Sequence of chain 1.A:
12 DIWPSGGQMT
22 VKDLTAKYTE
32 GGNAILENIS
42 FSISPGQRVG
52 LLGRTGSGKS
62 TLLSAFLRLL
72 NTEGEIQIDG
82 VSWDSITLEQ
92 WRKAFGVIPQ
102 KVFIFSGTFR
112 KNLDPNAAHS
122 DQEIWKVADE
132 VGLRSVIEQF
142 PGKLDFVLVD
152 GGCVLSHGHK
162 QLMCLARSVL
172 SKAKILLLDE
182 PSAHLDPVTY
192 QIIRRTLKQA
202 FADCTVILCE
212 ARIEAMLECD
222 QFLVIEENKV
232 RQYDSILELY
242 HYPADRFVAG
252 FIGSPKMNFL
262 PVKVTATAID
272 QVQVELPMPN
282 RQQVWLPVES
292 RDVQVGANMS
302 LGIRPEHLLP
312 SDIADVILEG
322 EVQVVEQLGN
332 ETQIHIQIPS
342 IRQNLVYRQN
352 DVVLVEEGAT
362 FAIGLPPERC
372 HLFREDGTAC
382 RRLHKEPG

This protein binds this small molecule.
Small molecule (SMILES): O=P(O)(O)O[P](=O)(O)O[P](=O)(O)OC[C@H]1O[C@@H](n2cnc3c(NCCc4ccccc4)ncnc32)[C@H](O)[C@@H]1O

Binding-site contacts:
Ligand atom O10 contacts residue THR56 of chain 1.B at 3.3 Å.
Ligand atom C8 contacts residue TYR29 of chain 1.B at 3.5 Å (hydrophobic).
Ligand atom O3 contacts residue GLY57 of chain 1.B at 3.6 Å.
Ligand atom N3 contacts residue TYR29 of chain 1.B at 3.5 Å.
Ligand atom O8 contacts residue THR62 of chain 1.B at 2.4 Å (h-bond).
Ligand atom C13 contacts residue PHE104 of chain 1.A at 3.4 Å (hydrophobic).
Ligand atom C13 contacts residue TYR29 of chain 1.B at 3.4 Å (hydrophobic).
Ligand atom O10 contacts residue LYS60 of chain 1.B at 2.7 Å (salt-bridge).
Ligand atom N6 contacts residue PHE104 of chain 1.A at 3.5 Å.
Ligand atom N7 contacts residue TYR29 of chain 1.B at 3.3 Å.
Ligand atom C9 contacts residue TYR29 of chain 1.B at 3.4 Å (hydrophobic).
Ligand atom C15 contacts residue LEU70 of chain 1.B at 3.4 Å (hydrophobic).
Ligand atom N1 contacts residue TYR29 of chain 1.B at 3.5 Å.
Ligand atom O9 contacts residue LYS60 of chain 1.B at 3.6 Å (salt-bridge).
Ligand atom O7 contacts residue THR56 of chain 1.B at 3.5 Å (h-bond).
Ligand atom O2 contacts residue ILE36 of chain 1.B at 3.3 Å.
Ligand atom O11 contacts residue GLY59 of chain 1.B at 3.5 Å (h-bond).
Ligand atom O12 contacts residue GLY57 of chain 1.B at 3.0 Å (h-bond).
Ligand atom P1 contacts residue THR62 of chain 1.B at 3.5 Å.
Ligand atom O8 contacts residue GLY59 of chain 1.B at 3.3 Å.
Ligand atom C6 contacts residue PHE106 of chain 1.A at 3.5 Å (hydrophobic).
Ligand atom O1 contacts residue THR62 of chain 1.B at 3.5 Å (h-bond).
Ligand atom O8 contacts residue SER61 of chain 1.B at 3.2 Å (h-bond).
Ligand atom O6 contacts residue SER58 of chain 1.B at 3.2 Å (h-bond).
Ligand atom N9 contacts residue PHE104 of chain 1.A at 3.5 Å.
Ligand atom C6 contacts residue TYR29 of chain 1.B at 3.4 Å (hydrophobic).
Ligand atom O6 contacts residue GLY59 of chain 1.B at 2.8 Å (h-bond).
Ligand atom N7 contacts residue PHE104 of chain 1.A at 3.5 Å.
Ligand atom C9 contacts residue PHE104 of chain 1.A at 3.4 Å (hydrophobic).
Ligand atom O9 contacts residue SER61 of chain 1.B at 3.1 Å (h-bond).
Ligand atom O10 contacts residue GLY57 of chain 1.B at 3.4 Å (h-bond).
Ligand atom C7 contacts residue TYR29 of chain 1.B at 3.3 Å (hydrophobic).
Ligand atom N3 contacts residue PHE106 of chain 1.A at 3.5 Å.
Ligand atom O6 contacts residue LYS60 of chain 1.B at 2.8 Å (salt-bridge).
Ligand atom P2 contacts residue LYS60 of chain 1.B at 3.5 Å.
Ligand atom N9 contacts residue TYR29 of chain 1.B at 3.4 Å.
Ligand atom C1 contacts residue GLY57 of chain 1.B at 3.4 Å.
Ligand atom P3 contacts residue GLY57 of chain 1.B at 3.6 Å.
Ligand atom C7 contacts residue PHE104 of chain 1.A at 3.4 Å (hydrophobic).
Ligand atom C8 contacts residue PHE104 of chain 1.A at 3.4 Å (hydrophobic).

Sequence of chain 1.B:
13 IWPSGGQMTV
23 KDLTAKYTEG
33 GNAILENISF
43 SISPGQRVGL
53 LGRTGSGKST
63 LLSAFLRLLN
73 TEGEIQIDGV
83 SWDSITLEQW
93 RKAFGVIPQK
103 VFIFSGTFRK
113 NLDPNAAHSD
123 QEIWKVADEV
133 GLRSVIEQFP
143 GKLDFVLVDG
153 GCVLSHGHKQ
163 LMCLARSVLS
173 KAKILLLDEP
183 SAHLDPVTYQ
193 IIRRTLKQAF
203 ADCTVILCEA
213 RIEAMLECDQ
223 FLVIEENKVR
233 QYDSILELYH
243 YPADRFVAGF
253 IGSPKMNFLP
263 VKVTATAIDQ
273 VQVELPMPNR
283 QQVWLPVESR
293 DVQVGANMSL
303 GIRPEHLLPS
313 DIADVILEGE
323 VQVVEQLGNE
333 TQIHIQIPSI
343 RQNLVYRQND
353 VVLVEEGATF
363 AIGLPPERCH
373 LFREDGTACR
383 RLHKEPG